Binding-site contacts:
Ligand atom N3 contacts residue TYR264 of chain 1.A at 2.7 Å (h-bond).
Ligand atom C4' contacts residue PHE265 of chain 1.A at 3.2 Å (hydrophobic).
Ligand atom C4 contacts residue DA3 of chain 1.D at 3.3 Å.
Ligand atom C4 contacts residue DG6 of chain 1.D at 3.4 Å.
Ligand atom N1 contacts residue DC4 of chain 1.D at 2.8 Å (h-bond).
Ligand atom N3 contacts residue DG6 of chain 1.D at 3.0 Å (h-bond).
Ligand atom O3' contacts residue GLY267 of chain 1.A at 3.2 Å.
Ligand atom O4 contacts residue DA3 of chain 1.D at 2.9 Å (h-bond).
Ligand atom OP1 contacts residue ASP188 of chain 1.A at 3.0 Å (salt-bridge).
Ligand atom N1 contacts residue DT5 of chain 1.D at 2.8 Å (h-bond).
Ligand atom N6 contacts residue DT2 of chain 1.D at 3.1 Å (h-bond).
Ligand atom O6 contacts residue DC4 of chain 1.D at 3.0 Å (h-bond).
Ligand atom N3 contacts residue DG1 of chain 1.D at 2.7 Å (h-bond).
Ligand atom OP1 contacts residue GLY102 of chain 1.A at 2.7 Å (h-bond).
Ligand atom N3 contacts residue DA3 of chain 1.D at 2.6 Å (h-bond).
Ligand atom O5' contacts residue GLY104 of chain 1.A at 3.2 Å (h-bond).
Ligand atom OP1 contacts residue ASP186 of chain 1.A at 2.7 Å (salt-bridge).
Ligand atom O2 contacts residue DG1 of chain 1.D at 2.7 Å (h-bond).
Ligand atom N6 contacts residue DT5 of chain 1.D at 2.9 Å (h-bond).
Ligand atom O2 contacts residue ASN272 of chain 1.A at 3.1 Å (h-bond).
Ligand atom N2 contacts residue DC4 of chain 1.D at 2.5 Å (h-bond).
Ligand atom C1' contacts residue TYR264 of chain 1.A at 3.3 Å (hydrophobic).
Ligand atom OP2 contacts residue MG1 of chain 1.E at 3.3 Å.
Ligand atom O2 contacts residue DG6 of chain 1.D at 2.7 Å (h-bond).
Ligand atom C2 contacts residue DG6 of chain 1.D at 3.2 Å.
Ligand atom OP1 contacts residue TRP101 of chain 1.A at 2.7 Å (h-bond).
Ligand atom OP2 contacts residue LYS106 of chain 1.A at 3.3 Å (salt-bridge).
Ligand atom C2' contacts residue TYR264 of chain 1.A at 3.2 Å (hydrophobic).
Ligand atom OP1 contacts residue ARG247 of chain 1.A at 3.2 Å (salt-bridge).
Ligand atom O2 contacts residue DA3 of chain 1.D at 3.3 Å.
Ligand atom O3' contacts residue TRP101 of chain 1.A at 3.2 Å.
Ligand atom N1 contacts residue DT2 of chain 1.D at 2.8 Å (h-bond).
Ligand atom N2 contacts residue DT5 of chain 1.D at 3.3 Å (h-bond).
Ligand atom N4 contacts residue DG6 of chain 1.D at 2.8 Å (h-bond).
Ligand atom O3' contacts residue PHE265 of chain 1.A at 3.0 Å (h-bond).
Ligand atom N3 contacts residue DG6 of chain 1.D at 2.8 Å (h-bond).
Ligand atom OP1 contacts residue MG1 of chain 1.E at 2.6 Å.
Ligand atom N4 contacts residue DG1 of chain 1.D at 2.8 Å (h-bond).
Ligand atom OP1 contacts residue THR107 of chain 1.A at 2.9 Å (h-bond).
Ligand atom OP1 contacts residue GLY104 of chain 1.A at 3.0 Å (h-bond).

Sequence of chain 1.A:
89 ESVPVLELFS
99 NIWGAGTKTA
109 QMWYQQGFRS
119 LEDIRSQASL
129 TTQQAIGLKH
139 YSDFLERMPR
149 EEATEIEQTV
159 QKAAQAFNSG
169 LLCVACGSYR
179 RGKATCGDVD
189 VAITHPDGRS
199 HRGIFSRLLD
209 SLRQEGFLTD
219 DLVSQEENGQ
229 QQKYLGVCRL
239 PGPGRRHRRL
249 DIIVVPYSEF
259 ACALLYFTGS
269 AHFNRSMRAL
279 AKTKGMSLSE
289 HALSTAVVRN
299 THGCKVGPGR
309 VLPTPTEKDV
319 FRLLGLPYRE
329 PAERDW

This small molecule binds to this protein.
Small molecule (SMILES): Cc1cn([C@H]2C[C@H](O[P](=O)(O)OC[C@H]3O[C@@H](n4cnc5c(N)ncnc54)C[C@@H]3O[P](=O)(O)OC[C@H]3O[C@@H](n4ccc(N)nc4=O)C[C@@H]3O)[C@@H](CO[P](=O)(O)O[C@H]3C[C@H](n4cnc5c(=O)nc(N)[nH]c54)O[C@@H]3CO[P](=O)(O)O[C@H]3C[C@H](n4cnc5c(N)ncnc54)O[C@@H]3CO[P](=O)(O)O[C@H]3C[C@H](n4ccc(N)nc4=O)O[C@@H]3CO)O2)c(=O)[nH]c1=O